Sequence of chain 1.A:
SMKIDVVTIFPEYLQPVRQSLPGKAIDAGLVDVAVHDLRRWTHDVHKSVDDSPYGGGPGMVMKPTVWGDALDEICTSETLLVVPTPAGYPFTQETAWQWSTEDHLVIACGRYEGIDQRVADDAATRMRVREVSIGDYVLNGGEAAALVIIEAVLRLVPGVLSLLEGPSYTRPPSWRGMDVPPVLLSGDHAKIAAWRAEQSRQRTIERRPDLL

A small-molecule ligand and the protein it binds are described below.
Small molecule (SMILES): N#Cc1c(-c2ccc3ccn(Cc4cccnc4)c3c2)n[nH]c1N

Binding-site contacts:
Ligand atom N04 contacts residue LEU140 of chain 1.A at 3.1 Å (h-bond).
Ligand atom C23 contacts residue TYR113 of chain 1.A at 3.2 Å (hydrophobic).
Ligand atom N03 contacts residue LEU140 of chain 1.A at 3.4 Å (h-bond).
Ligand atom C12 contacts residue GLY142 of chain 1.A at 3.6 Å.
Ligand atom N08 contacts residue THR86 of chain 1.A at 3.4 Å (h-bond).
Ligand atom C17 contacts residue TYR113 of chain 1.A at 3.5 Å (hydrophobic).
Ligand atom N19 contacts residue GLU182 of chain 1.B at 3.6 Å (salt-bridge).
Ligand atom N15 contacts residue TYR113 of chain 1.A at 3.6 Å.
Ligand atom N08 contacts residue SER134 of chain 1.A at 3.5 Å.
Ligand atom N03 contacts residue TYR138 of chain 1.A at 2.6 Å (h-bond).
Ligand atom C20 contacts residue GLU182 of chain 1.B at 3.2 Å.
Ligand atom C14 contacts residue PRO87 of chain 1.A at 3.5 Å (hydrophobic).
Ligand atom N08 contacts residue PRO85 of chain 1.A at 3.6 Å.
Ligand atom N15 contacts residue GLY142 of chain 1.A at 3.6 Å.
Ligand atom N15 contacts residue ASN141 of chain 1.A at 3.7 Å.
Ligand atom N01 contacts residue TYR138 of chain 1.A at 3.5 Å (h-bond).
Ligand atom C10 contacts residue THR86 of chain 1.A at 3.6 Å.
Ligand atom N01 contacts residue SER134 of chain 1.A at 3.0 Å (h-bond).
Ligand atom C16 contacts residue LEU140 of chain 1.A at 3.4 Å (hydrophobic).
Ligand atom C18 contacts residue GLU114 of chain 1.A at 3.6 Å.
Ligand atom C18 contacts residue TYR113 of chain 1.A at 3.5 Å (hydrophobic).
Ligand atom C16 contacts residue ASN141 of chain 1.A at 3.4 Å.
Ligand atom N08 contacts residue VAL133 of chain 1.A at 3.4 Å (h-bond).
Ligand atom N01 contacts residue GLY136 of chain 1.A at 2.9 Å (h-bond).
Ligand atom C09 contacts residue PRO87 of chain 1.A at 3.4 Å (hydrophobic).
Ligand atom C11 contacts residue PRO85 of chain 1.A at 3.3 Å (hydrophobic).
Ligand atom N01 contacts residue ILE135 of chain 1.A at 3.6 Å.
Ligand atom N19 contacts residue GLU114 of chain 1.A at 3.6 Å (salt-bridge).
Ligand atom C12 contacts residue GLY143 of chain 1.A at 3.6 Å.
Ligand atom C24 contacts residue GLY111 of chain 1.A at 3.3 Å.
Ligand atom N08 contacts residue ALA146 of chain 1.A at 3.5 Å.
Ligand atom C13 contacts residue GLY142 of chain 1.A at 3.5 Å.
Ligand atom C22 contacts residue VAL139 of chain 1.A at 3.6 Å (hydrophobic).
Ligand atom C02 contacts residue TYR138 of chain 1.A at 3.4 Å (hydrophobic).
Ligand atom C10 contacts residue PRO85 of chain 1.A at 3.7 Å (hydrophobic).
Ligand atom C11 contacts residue GLY143 of chain 1.A at 3.5 Å.
Ligand atom C23 contacts residue ARG112 of chain 1.A at 3.6 Å.
Ligand atom C16 contacts residue TYR113 of chain 1.A at 3.2 Å (hydrophobic).
Ligand atom C11 contacts residue GLY142 of chain 1.A at 3.7 Å.
Ligand atom N08 contacts residue ILE135 of chain 1.A at 3.5 Å (h-bond).

Sequence of chain 1.B:
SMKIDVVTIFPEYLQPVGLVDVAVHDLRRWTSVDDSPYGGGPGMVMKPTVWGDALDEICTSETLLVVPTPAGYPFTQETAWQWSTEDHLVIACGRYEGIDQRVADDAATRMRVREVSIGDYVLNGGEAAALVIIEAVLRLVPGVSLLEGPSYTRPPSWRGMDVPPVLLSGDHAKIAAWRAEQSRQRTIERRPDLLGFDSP